Sequence of chain 1.D:
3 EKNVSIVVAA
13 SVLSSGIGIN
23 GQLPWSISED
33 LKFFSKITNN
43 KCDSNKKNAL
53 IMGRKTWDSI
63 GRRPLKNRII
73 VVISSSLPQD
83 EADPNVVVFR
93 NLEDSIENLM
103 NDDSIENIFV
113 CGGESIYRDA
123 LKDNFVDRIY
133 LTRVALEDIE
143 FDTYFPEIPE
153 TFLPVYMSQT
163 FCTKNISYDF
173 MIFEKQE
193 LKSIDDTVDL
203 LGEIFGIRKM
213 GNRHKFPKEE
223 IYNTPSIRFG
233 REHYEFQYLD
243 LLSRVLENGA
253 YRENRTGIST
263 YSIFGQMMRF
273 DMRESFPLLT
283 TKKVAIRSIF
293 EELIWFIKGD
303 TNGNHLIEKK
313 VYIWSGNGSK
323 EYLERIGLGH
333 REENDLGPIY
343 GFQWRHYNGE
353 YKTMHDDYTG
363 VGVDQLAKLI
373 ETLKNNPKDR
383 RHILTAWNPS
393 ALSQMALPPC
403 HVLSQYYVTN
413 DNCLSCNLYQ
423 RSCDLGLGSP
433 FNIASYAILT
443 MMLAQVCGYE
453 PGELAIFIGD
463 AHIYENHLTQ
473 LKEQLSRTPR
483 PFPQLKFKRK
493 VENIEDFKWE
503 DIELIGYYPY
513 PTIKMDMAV

The small molecule below binds the protein below.
Small molecule (SMILES): CN(Cc1cnc2nc(N)nc(N)c2n1)c1ccc(C(=O)N[C@@H](CCC(=O)O)C(=O)O)cc1

Binding-site contacts:
Ligand atom CT contacts residue SER37 of chain 1.D at 3.6 Å.
Ligand atom O1 contacts residue ARG70 of chain 1.D at 2.6 Å (salt-bridge).
Ligand atom C7 contacts residue LEU25 of chain 1.D at 3.6 Å (hydrophobic).
Ligand atom CM contacts residue SER61 of chain 1.D at 3.6 Å.
Ligand atom N1 contacts residue ASP32 of chain 1.D at 2.8 Å (salt-bridge).
Ligand atom C4A contacts residue NDP1 of chain 1.R at 3.2 Å.
Ligand atom C4 contacts residue VAL9 of chain 1.D at 3.5 Å (hydrophobic).
Ligand atom C6 contacts residue NDP1 of chain 1.R at 3.5 Å.
Ligand atom O2 contacts residue SER37 of chain 1.D at 3.1 Å (h-bond).
Ligand atom NA4 contacts residue CYS113 of chain 1.D at 2.9 Å (h-bond).
Ligand atom N10 contacts residue ILE62 of chain 1.D at 3.6 Å.
Ligand atom C2 contacts residue ALA11 of chain 1.D at 3.5 Å (hydrophobic).
Ligand atom C2 contacts residue ASP32 of chain 1.D at 3.5 Å.
Ligand atom N1 contacts residue ALA11 of chain 1.D at 3.5 Å.
Ligand atom C2 contacts residue VAL10 of chain 1.D at 3.6 Å (hydrophobic).
Ligand atom N3 contacts residue NDP1 of chain 1.R at 3.7 Å.
Ligand atom NA4 contacts residue TYR119 of chain 1.D at 3.5 Å (h-bond).
Ligand atom O2 contacts residue ARG70 of chain 1.D at 2.8 Å (salt-bridge).
Ligand atom NA2 contacts residue ASP32 of chain 1.D at 2.9 Å (salt-bridge).
Ligand atom N3 contacts residue VAL10 of chain 1.D at 3.3 Å (h-bond).
Ligand atom C8A contacts residue NDP1 of chain 1.R at 3.5 Å.
Ligand atom N5 contacts residue NDP1 of chain 1.R at 3.2 Å.
Ligand atom NA2 contacts residue ALA11 of chain 1.D at 3.4 Å.
Ligand atom OE2 contacts residue LEU33 of chain 1.D at 3.5 Å.
Ligand atom N5 contacts residue CYS113 of chain 1.D at 3.6 Å.
Ligand atom C4 contacts residue PHE36 of chain 1.D at 3.6 Å (hydrophobic).
Ligand atom N3 contacts residue VAL9 of chain 1.D at 3.4 Å.
Ligand atom C4 contacts residue NDP1 of chain 1.R at 3.3 Å.
Ligand atom O1 contacts residue SER37 of chain 1.D at 3.6 Å.
Ligand atom NA4 contacts residue PHE36 of chain 1.D at 3.5 Å.
Ligand atom NA2 contacts residue THR134 of chain 1.D at 3.2 Å (h-bond).
Ligand atom C15 contacts residue ILE62 of chain 1.D at 3.6 Å (hydrophobic).
Ligand atom C14 contacts residue ILE62 of chain 1.D at 3.4 Å (hydrophobic).
Ligand atom O1 contacts residue PHE36 of chain 1.D at 3.6 Å.
Ligand atom CT contacts residue ARG70 of chain 1.D at 3.2 Å.
Ligand atom CM contacts residue ILE62 of chain 1.D at 3.6 Å (hydrophobic).
Ligand atom N3 contacts residue ALA11 of chain 1.D at 3.6 Å (h-bond).
Ligand atom NA4 contacts residue VAL9 of chain 1.D at 2.5 Å (h-bond).
Ligand atom C9 contacts residue NDP1 of chain 1.R at 3.6 Å.
Ligand atom NA2 contacts residue VAL10 of chain 1.D at 3.4 Å (h-bond).